A protein and the small-molecule ligand that binds it are described below.
Small molecule (SMILES): Cc1ccc(NC(=O)N2CC[C@@H](CC(F)(F)F)C2)cc1-c1cc(N[C@H](C)CO)nc(N2CCOCC2)c1

Sequence of chain 1.B:
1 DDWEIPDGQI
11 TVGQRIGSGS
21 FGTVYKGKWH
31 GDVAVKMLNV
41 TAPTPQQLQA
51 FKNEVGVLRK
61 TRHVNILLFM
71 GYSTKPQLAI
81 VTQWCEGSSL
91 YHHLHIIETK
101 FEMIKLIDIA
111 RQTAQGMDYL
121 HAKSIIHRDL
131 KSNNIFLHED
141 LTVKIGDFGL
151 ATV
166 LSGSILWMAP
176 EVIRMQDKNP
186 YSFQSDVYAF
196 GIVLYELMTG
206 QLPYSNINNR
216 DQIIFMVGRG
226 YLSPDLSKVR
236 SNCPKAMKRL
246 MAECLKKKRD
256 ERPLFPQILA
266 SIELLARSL

Binding-site contacts:
Ligand atom N6 contacts residue VAL24 of chain 1.B at 3.7 Å.
Ligand atom O28 contacts residue LEU67 of chain 1.B at 3.6 Å.
Ligand atom C18 contacts residue ILE16 of chain 1.B at 3.7 Å (hydrophobic).
Ligand atom C11 contacts residue PHE148 of chain 1.B at 3.7 Å (hydrophobic).
Ligand atom C30 contacts residue GLU54 of chain 1.B at 3.4 Å.
Ligand atom F39 contacts residue HIS127 of chain 1.B at 3.6 Å.
Ligand atom N12 contacts residue PHE148 of chain 1.B at 3.5 Å.
Ligand atom C24 contacts residue THR82 of chain 1.B at 3.6 Å.
Ligand atom C7 contacts residue PHE148 of chain 1.B at 3.6 Å (hydrophobic).
Ligand atom O16 contacts residue CYS85 of chain 1.B at 2.9 Å (h-bond).
Ligand atom C22 contacts residue GLU54 of chain 1.B at 3.4 Å.
Ligand atom C25 contacts residue THR82 of chain 1.B at 3.6 Å.
Ligand atom C27 contacts residue ASP147 of chain 1.B at 3.5 Å.
Ligand atom C20 contacts residue ASP147 of chain 1.B at 3.6 Å.
Ligand atom N6 contacts residue PHE148 of chain 1.B at 3.2 Å (h-bond).
Ligand atom C4 contacts residue PHE148 of chain 1.B at 3.6 Å (hydrophobic).
Ligand atom C15 contacts residue GLN83 of chain 1.B at 3.5 Å.
Ligand atom N29 contacts residue ASP147 of chain 1.B at 3.5 Å (salt-bridge).
Ligand atom C22 contacts residue THR82 of chain 1.B at 3.7 Å.
Ligand atom C8 contacts residue PHE148 of chain 1.B at 3.8 Å (hydrophobic).
Ligand atom C17 contacts residue TRP84 of chain 1.B at 3.8 Å (hydrophobic).
Ligand atom C25 contacts residue LYS36 of chain 1.B at 3.6 Å.
Ligand atom C21 contacts residue GLU54 of chain 1.B at 3.5 Å.
Ligand atom C14 contacts residue GLN83 of chain 1.B at 3.5 Å.
Ligand atom C8 contacts residue VAL24 of chain 1.B at 3.7 Å (hydrophobic).
Ligand atom O16 contacts residue TRP84 of chain 1.B at 3.7 Å.
Ligand atom N26 contacts residue GLU54 of chain 1.B at 3.2 Å (salt-bridge).
Ligand atom C17 contacts residue CYS85 of chain 1.B at 3.6 Å (hydrophobic).
Ligand atom O28 contacts residue GLY146 of chain 1.B at 3.6 Å.
Ligand atom N26 contacts residue ASP147 of chain 1.B at 3.8 Å.
Ligand atom O28 contacts residue ASP147 of chain 1.B at 3.0 Å (salt-bridge).
Ligand atom C23 contacts residue ILE80 of chain 1.B at 3.7 Å (hydrophobic).
Ligand atom C34 contacts residue GLY146 of chain 1.B at 3.7 Å.
Ligand atom C14 contacts residue LEU67 of chain 1.B at 3.7 Å (hydrophobic).
Ligand atom C23 contacts residue THR82 of chain 1.B at 3.3 Å.
Ligand atom F37 contacts residue HIS127 of chain 1.B at 3.5 Å.
Ligand atom C34 contacts residue ASP147 of chain 1.B at 3.3 Å.
Ligand atom F39 contacts residue LEU120 of chain 1.B at 3.6 Å.
Ligand atom C25 contacts residue ALA34 of chain 1.B at 3.8 Å (hydrophobic).
Ligand atom C15 contacts residue CYS85 of chain 1.B at 3.4 Å (hydrophobic).